Sequence of chain 3.A:
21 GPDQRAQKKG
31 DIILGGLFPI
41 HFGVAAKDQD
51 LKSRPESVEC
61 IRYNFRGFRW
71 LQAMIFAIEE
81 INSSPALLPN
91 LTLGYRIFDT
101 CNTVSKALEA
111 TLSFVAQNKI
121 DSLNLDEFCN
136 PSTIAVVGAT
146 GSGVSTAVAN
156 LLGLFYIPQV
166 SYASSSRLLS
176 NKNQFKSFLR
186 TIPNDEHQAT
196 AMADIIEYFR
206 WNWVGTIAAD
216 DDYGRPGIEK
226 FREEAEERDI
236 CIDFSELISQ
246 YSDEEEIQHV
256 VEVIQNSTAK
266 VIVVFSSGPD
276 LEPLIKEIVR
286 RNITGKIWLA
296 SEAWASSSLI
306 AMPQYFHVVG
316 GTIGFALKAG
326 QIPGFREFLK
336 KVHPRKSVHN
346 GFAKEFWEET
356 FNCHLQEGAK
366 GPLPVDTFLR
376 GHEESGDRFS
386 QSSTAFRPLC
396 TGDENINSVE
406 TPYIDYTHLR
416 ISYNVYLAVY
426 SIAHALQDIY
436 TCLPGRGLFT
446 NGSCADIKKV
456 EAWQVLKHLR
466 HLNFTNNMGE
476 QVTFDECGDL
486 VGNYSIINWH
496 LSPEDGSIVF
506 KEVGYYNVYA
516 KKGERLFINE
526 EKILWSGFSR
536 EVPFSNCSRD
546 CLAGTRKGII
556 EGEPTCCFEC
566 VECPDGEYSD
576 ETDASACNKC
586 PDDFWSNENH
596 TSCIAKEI

The protein below binds the small molecule below.
Small molecule (SMILES): CC(=O)N[C@@H]1[C@@H](O)[C@H](O)[C@@H](CO)O[C@H]1O

Binding-site contacts:
Ligand atom O7 contacts residue ASN468 of chain 3.A at 3.9 Å.
Ligand atom N2 contacts residue GLN476 of chain 3.A at 3.4 Å (h-bond).
Ligand atom O5 contacts residue ASN468 of chain 3.A at 2.3 Å (h-bond).
Ligand atom C3 contacts residue ASN468 of chain 3.A at 3.8 Å.
Ligand atom C1 contacts residue ASN468 of chain 3.A at 1.4 Å.
Ligand atom C5 contacts residue ASN468 of chain 3.A at 3.6 Å.
Ligand atom N2 contacts residue ASN468 of chain 3.A at 3.0 Å (h-bond).
Ligand atom O4 contacts residue TYR514 of chain 3.A at 3.9 Å.
Ligand atom C2 contacts residue ASN468 of chain 3.A at 2.5 Å.
Ligand atom C4 contacts residue ASN468 of chain 3.A at 4.2 Å.
Ligand atom C6 contacts residue TYR514 of chain 3.A at 3.8 Å (hydrophobic).
Ligand atom C4 contacts residue TYR514 of chain 3.A at 4.4 Å (hydrophobic).
Ligand atom C8 contacts residue GLN476 of chain 3.A at 4.0 Å.
Ligand atom C7 contacts residue GLN476 of chain 3.A at 4.2 Å.
Ligand atom O6 contacts residue THR478 of chain 3.A at 4.5 Å.
Ligand atom C2 contacts residue GLN476 of chain 3.A at 4.2 Å.
Ligand atom O6 contacts residue TYR514 of chain 3.A at 3.5 Å (h-bond).
Ligand atom C7 contacts residue ASN468 of chain 3.A at 3.7 Å.